Binding-site contacts:
Ligand atom O6 contacts residue SER437 of chain 1.D at 2.1 Å (h-bond).
Ligand atom C5 contacts residue SER437 of chain 1.D at 3.5 Å.
Ligand atom O1B contacts residue SER437 of chain 1.D at 3.2 Å.
Ligand atom C6 contacts residue SER437 of chain 1.D at 2.7 Å.
Ligand atom C7 contacts residue SER437 of chain 1.D at 4.0 Å.
Ligand atom O1A contacts residue SER398 of chain 1.D at 3.3 Å.
Ligand atom C5 contacts residue SER438 of chain 1.D at 4.4 Å.
Ligand atom C1 contacts residue SER437 of chain 1.D at 2.5 Å.
Ligand atom C2 contacts residue SER437 of chain 1.D at 1.4 Å.
Ligand atom O1A contacts residue SER437 of chain 1.D at 2.9 Å (h-bond).
Ligand atom C1 contacts residue SER398 of chain 1.D at 4.5 Å.
Ligand atom N5 contacts residue SER437 of chain 1.D at 4.5 Å.
Ligand atom C4 contacts residue SER438 of chain 1.D at 3.7 Å.
Ligand atom O8 contacts residue SER437 of chain 1.D at 3.5 Å (h-bond).
Ligand atom C3 contacts residue SER437 of chain 1.D at 2.6 Å.
Ligand atom O4 contacts residue SER438 of chain 1.D at 4.1 Å.
Ligand atom C4 contacts residue SER437 of chain 1.D at 3.2 Å.
Ligand atom O1A contacts residue VAL397 of chain 1.D at 3.5 Å (h-bond).
Ligand atom C2 contacts residue SER438 of chain 1.D at 4.4 Å.
Ligand atom C8 contacts residue SER437 of chain 1.D at 4.2 Å.

Sequence of chain 1.D:
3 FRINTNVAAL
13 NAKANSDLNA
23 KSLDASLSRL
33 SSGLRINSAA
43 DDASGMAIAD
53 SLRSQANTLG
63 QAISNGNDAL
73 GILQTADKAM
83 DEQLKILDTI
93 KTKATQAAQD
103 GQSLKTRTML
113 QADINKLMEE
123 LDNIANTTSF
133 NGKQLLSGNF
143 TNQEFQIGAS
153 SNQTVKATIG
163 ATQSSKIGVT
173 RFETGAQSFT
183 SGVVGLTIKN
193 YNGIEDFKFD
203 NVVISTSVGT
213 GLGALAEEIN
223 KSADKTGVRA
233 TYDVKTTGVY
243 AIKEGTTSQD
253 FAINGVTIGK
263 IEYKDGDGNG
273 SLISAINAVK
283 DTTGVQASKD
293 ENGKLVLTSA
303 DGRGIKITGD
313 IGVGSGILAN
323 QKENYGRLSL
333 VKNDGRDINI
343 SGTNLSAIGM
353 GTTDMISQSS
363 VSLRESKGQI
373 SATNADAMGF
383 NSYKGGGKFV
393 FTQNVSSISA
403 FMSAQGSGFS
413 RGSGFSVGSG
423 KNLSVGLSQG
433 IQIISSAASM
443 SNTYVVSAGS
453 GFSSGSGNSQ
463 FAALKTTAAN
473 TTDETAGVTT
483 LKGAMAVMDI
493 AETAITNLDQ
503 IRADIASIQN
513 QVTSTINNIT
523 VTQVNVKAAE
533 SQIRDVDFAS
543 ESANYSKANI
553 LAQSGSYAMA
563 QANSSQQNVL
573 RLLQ

This small molecule binds to this protein.
Small molecule (SMILES): C[C@H](O)[C@H](N)[C@@H]1O[C@](O)(C(=O)O)C[C@H](O)[C@@H]1N